A small-molecule ligand and the protein it binds are described below.
Small molecule (SMILES): O=c1[nH]cc(-c2ccc(O)cc2)c2sc(-c3ccncc3)cc12

Binding-site contacts:
Ligand atom C22 contacts residue ALA61 of chain 1.A at 3.7 Å (hydrophobic).
Ligand atom C2 contacts residue GLY41 of chain 1.A at 3.8 Å.
Ligand atom O12 contacts residue LYS63 of chain 1.A at 3.3 Å (salt-bridge).
Ligand atom C17 contacts residue VAL48 of chain 1.A at 3.9 Å (hydrophobic).
Ligand atom C20 contacts residue ALA61 of chain 1.A at 4.2 Å (hydrophobic).
Ligand atom C7 contacts residue ILE40 of chain 1.A at 4.0 Å (hydrophobic).
Ligand atom C8 contacts residue PHE45 of chain 1.A at 4.2 Å (hydrophobic).
Ligand atom C18 contacts residue ALA61 of chain 1.A at 4.0 Å (hydrophobic).
Ligand atom C2 contacts residue ILE40 of chain 1.A at 4.1 Å (hydrophobic).
Ligand atom N21 contacts residue TYR112 of chain 1.A at 3.5 Å.
Ligand atom C22 contacts residue ASP111 of chain 1.A at 3.3 Å.
Ligand atom C20 contacts residue VAL113 of chain 1.A at 3.3 Å (hydrophobic).
Ligand atom O1 contacts residue GLY41 of chain 1.A at 4.0 Å.
Ligand atom C9 contacts residue ASP178 of chain 1.A at 4.2 Å.
Ligand atom C20 contacts residue TYR112 of chain 1.A at 3.6 Å (hydrophobic).
Ligand atom C14 contacts residue CYS177 of chain 1.A at 4.2 Å (hydrophobic).
Ligand atom C13 contacts residue VAL48 of chain 1.A at 4.2 Å (hydrophobic).
Ligand atom N21 contacts residue ALA61 of chain 1.A at 4.0 Å.
Ligand atom C22 contacts residue LEU166 of chain 1.A at 3.5 Å (hydrophobic).
Ligand atom N21 contacts residue VAL113 of chain 1.A at 2.9 Å (h-bond).
Ligand atom C8 contacts residue VAL48 of chain 1.A at 3.9 Å (hydrophobic).
Ligand atom C23 contacts residue ALA61 of chain 1.A at 3.7 Å (hydrophobic).
Ligand atom C9 contacts residue PHE45 of chain 1.A at 3.6 Å (hydrophobic).
Ligand atom N10 contacts residue PHE45 of chain 1.A at 4.2 Å.
Ligand atom N10 contacts residue LYS63 of chain 1.A at 4.1 Å.
Ligand atom C4 contacts residue PHE45 of chain 1.A at 3.5 Å (hydrophobic).
Ligand atom C11 contacts residue ASP178 of chain 1.A at 3.8 Å.
Ligand atom O12 contacts residue ASP178 of chain 1.A at 3.3 Å.
Ligand atom C3 contacts residue GLY41 of chain 1.A at 3.7 Å.
Ligand atom C23 contacts residue LEU166 of chain 1.A at 3.9 Å (hydrophobic).
Ligand atom N21 contacts residue ASP111 of chain 1.A at 3.6 Å.
Ligand atom C11 contacts residue LYS63 of chain 1.A at 4.0 Å.
Ligand atom N21 contacts residue LEU166 of chain 1.A at 3.9 Å.
Ligand atom O1 contacts residue ILE40 of chain 1.A at 4.2 Å.
Ligand atom C22 contacts residue TYR112 of chain 1.A at 4.1 Å (hydrophobic).
Ligand atom S16 contacts residue VAL48 of chain 1.A at 4.1 Å.
Ligand atom C3 contacts residue ASN42 of chain 1.A at 4.1 Å.
Ligand atom C9 contacts residue VAL48 of chain 1.A at 4.1 Å (hydrophobic).
Ligand atom C22 contacts residue VAL113 of chain 1.A at 3.9 Å (hydrophobic).
Ligand atom N10 contacts residue ASP178 of chain 1.A at 3.6 Å.

Sequence of chain 1.A:
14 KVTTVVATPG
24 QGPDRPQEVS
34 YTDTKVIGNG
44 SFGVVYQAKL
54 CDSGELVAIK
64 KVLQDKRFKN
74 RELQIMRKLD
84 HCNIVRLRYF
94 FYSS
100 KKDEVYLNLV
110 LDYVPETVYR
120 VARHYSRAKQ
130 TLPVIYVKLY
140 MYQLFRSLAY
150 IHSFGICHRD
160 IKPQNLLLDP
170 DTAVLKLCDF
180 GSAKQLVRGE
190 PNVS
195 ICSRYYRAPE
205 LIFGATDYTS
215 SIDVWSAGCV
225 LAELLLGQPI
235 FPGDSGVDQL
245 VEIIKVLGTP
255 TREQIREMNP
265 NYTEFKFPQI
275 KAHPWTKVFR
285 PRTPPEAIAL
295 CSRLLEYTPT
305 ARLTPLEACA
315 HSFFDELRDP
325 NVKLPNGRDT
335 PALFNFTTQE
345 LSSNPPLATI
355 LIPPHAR